Sequence of chain 2.B:
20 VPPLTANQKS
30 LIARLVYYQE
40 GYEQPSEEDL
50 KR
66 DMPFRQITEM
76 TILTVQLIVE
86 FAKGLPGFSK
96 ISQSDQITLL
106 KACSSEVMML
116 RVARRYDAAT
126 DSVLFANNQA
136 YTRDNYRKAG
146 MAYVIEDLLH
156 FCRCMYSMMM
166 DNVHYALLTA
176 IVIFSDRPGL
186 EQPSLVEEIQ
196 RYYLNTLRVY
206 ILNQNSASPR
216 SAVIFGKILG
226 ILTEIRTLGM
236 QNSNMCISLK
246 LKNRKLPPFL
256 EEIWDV

Binding-site contacts:
Ligand atom C11 contacts residue VAL149 of chain 2.B at 3.7 Å (hydrophobic).
Ligand atom C26 contacts residue MET113 of chain 2.B at 3.3 Å (hydrophobic).
Ligand atom C1 contacts residue MET113 of chain 2.B at 3.2 Å (hydrophobic).
Ligand atom O16 contacts residue GLN236 of chain 2.B at 3.7 Å.
Ligand atom C14 contacts residue LEU233 of chain 2.B at 3.5 Å (hydrophobic).
Ligand atom C6 contacts residue MET113 of chain 2.B at 3.4 Å (hydrophobic).
Ligand atom N41 contacts residue TYR141 of chain 2.B at 3.1 Å (h-bond).
Ligand atom C3 contacts residue THR76 of chain 2.B at 3.5 Å.
Ligand atom O13 contacts residue VAL149 of chain 2.B at 3.9 Å.
Ligand atom C46 contacts residue MET146 of chain 2.B at 3.5 Å (hydrophobic).
Ligand atom C7 contacts residue TYR141 of chain 2.B at 3.9 Å (hydrophobic).
Ligand atom C2 contacts residue TRP259 of chain 2.B at 3.7 Å (hydrophobic).
Ligand atom C30 contacts residue VAL117 of chain 2.B at 3.7 Å (hydrophobic).
Ligand atom C46 contacts residue LEU244 of chain 2.B at 3.8 Å (hydrophobic).
Ligand atom C8 contacts residue VAL149 of chain 2.B at 3.6 Å (hydrophobic).
Ligand atom O43 contacts residue ASN237 of chain 2.B at 2.3 Å (h-bond).
Ligand atom C5 contacts residue MET113 of chain 2.B at 3.7 Å (hydrophobic).
Ligand atom C30 contacts residue TYR136 of chain 2.B at 3.9 Å (hydrophobic).
Ligand atom C14 contacts residue ASP152 of chain 2.B at 3.8 Å.
Ligand atom C39 contacts residue ASN237 of chain 2.B at 3.5 Å.
Ligand atom C2 contacts residue MET113 of chain 2.B at 3.7 Å (hydrophobic).
Ligand atom C8 contacts residue LEU153 of chain 2.B at 3.5 Å (hydrophobic).
Ligand atom N40 contacts residue TYR141 of chain 2.B at 3.6 Å.
Ligand atom C46 contacts residue MET240 of chain 2.B at 3.7 Å (hydrophobic).
Ligand atom C34 contacts residue ASN237 of chain 2.B at 3.3 Å.
Ligand atom O13 contacts residue LEU153 of chain 2.B at 3.7 Å.
Ligand atom C38 contacts residue THR76 of chain 2.B at 3.4 Å.
Ligand atom C10 contacts residue VAL149 of chain 2.B at 3.4 Å (hydrophobic).
Ligand atom C4 contacts residue TYR136 of chain 2.B at 3.8 Å (hydrophobic).
Ligand atom C15 contacts residue LEU233 of chain 2.B at 3.9 Å (hydrophobic).
Ligand atom C7 contacts residue VAL149 of chain 2.B at 3.9 Å (hydrophobic).
Ligand atom O42 contacts residue THR76 of chain 2.B at 2.7 Å (h-bond).
Ligand atom C4 contacts residue THR76 of chain 2.B at 3.8 Å.
Ligand atom C26 contacts residue SER110 of chain 2.B at 3.0 Å.
Ligand atom C4 contacts residue TYR141 of chain 2.B at 3.4 Å (hydrophobic).
Ligand atom C54 contacts residue ILE72 of chain 2.B at 3.9 Å (hydrophobic).
Ligand atom C15 contacts residue GLN236 of chain 2.B at 3.3 Å.
Ligand atom C9 contacts residue VAL149 of chain 2.B at 3.4 Å (hydrophobic).
Ligand atom C34 contacts residue MET240 of chain 2.B at 3.2 Å (hydrophobic).
Ligand atom C34 contacts residue GLN236 of chain 2.B at 3.6 Å.

The small molecule below binds the protein below.
Small molecule (SMILES): Cc1cc(C)cc(C(=O)N(NC(=O)c2ccc3c(c2C)OCCO3)C(C)(C)C)c1